Sequence of chain 1.A:
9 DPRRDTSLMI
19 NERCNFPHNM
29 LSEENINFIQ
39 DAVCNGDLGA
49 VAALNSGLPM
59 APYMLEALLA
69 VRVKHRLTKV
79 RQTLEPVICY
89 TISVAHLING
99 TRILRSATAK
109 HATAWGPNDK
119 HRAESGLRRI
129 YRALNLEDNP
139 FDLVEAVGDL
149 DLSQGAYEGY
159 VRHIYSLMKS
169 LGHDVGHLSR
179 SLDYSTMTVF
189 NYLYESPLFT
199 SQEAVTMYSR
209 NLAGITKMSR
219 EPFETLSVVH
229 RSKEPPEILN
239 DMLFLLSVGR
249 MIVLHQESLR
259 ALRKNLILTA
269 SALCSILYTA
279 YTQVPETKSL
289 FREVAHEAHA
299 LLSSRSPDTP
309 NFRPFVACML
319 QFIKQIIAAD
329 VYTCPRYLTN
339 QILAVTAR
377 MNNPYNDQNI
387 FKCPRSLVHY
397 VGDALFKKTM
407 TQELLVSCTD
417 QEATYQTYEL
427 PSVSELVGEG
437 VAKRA

A small-molecule ligand and the protein it binds are described below.
Small molecule (SMILES): C[C@@H](O)[C@@H](C)O

Binding-site contacts:
Ligand atom C4 contacts residue ASN23 of chain 1.A at 4.2 Å.
Ligand atom C1 contacts residue LEU16 of chain 1.A at 3.8 Å (hydrophobic).
Ligand atom O5 contacts residue ASN23 of chain 1.A at 3.3 Å (h-bond).
Ligand atom O6 contacts residue LEU16 of chain 1.A at 3.4 Å.
Ligand atom C3 contacts residue LYS215 of chain 1.A at 3.9 Å.
Ligand atom O5 contacts residue ALA51 of chain 1.A at 3.7 Å.
Ligand atom C4 contacts residue MET17 of chain 1.A at 3.4 Å (hydrophobic).
Ligand atom O6 contacts residue PHE188 of chain 1.A at 4.2 Å.
Ligand atom C3 contacts residue SER54 of chain 1.A at 4.4 Å.
Ligand atom O5 contacts residue SER54 of chain 1.A at 3.9 Å.
Ligand atom C2 contacts residue MET17 of chain 1.A at 4.0 Å (hydrophobic).
Ligand atom C1 contacts residue PHE188 of chain 1.A at 4.0 Å (hydrophobic).
Ligand atom C2 contacts residue ASN23 of chain 1.A at 4.5 Å.
Ligand atom O5 contacts residue MET17 of chain 1.A at 3.1 Å (h-bond).
Ligand atom O5 contacts residue ALA50 of chain 1.A at 3.9 Å.
Ligand atom C4 contacts residue SER54 of chain 1.A at 4.0 Å.
Ligand atom O6 contacts residue LYS215 of chain 1.A at 3.9 Å.
Ligand atom C1 contacts residue ALA51 of chain 1.A at 4.3 Å (hydrophobic).
Ligand atom C2 contacts residue ALA51 of chain 1.A at 4.4 Å (hydrophobic).
Ligand atom C3 contacts residue MET17 of chain 1.A at 3.6 Å (hydrophobic).
Ligand atom O6 contacts residue MET17 of chain 1.A at 2.5 Å (h-bond).
Ligand atom C4 contacts residue MLI1 of chain 1.D at 4.3 Å.
Ligand atom O6 contacts residue SER15 of chain 1.A at 4.1 Å.
Ligand atom C3 contacts residue PHE188 of chain 1.A at 4.3 Å (hydrophobic).
Ligand atom C4 contacts residue LYS215 of chain 1.A at 3.7 Å.
Ligand atom C2 contacts residue SER54 of chain 1.A at 3.8 Å.